This protein binds this small molecule.
Small molecule (SMILES): CC(=O)N[C@@H]1[C@@H](O)[C@H](O)[C@@H](CO)O[C@H]1O

Sequence of chain 1.A:
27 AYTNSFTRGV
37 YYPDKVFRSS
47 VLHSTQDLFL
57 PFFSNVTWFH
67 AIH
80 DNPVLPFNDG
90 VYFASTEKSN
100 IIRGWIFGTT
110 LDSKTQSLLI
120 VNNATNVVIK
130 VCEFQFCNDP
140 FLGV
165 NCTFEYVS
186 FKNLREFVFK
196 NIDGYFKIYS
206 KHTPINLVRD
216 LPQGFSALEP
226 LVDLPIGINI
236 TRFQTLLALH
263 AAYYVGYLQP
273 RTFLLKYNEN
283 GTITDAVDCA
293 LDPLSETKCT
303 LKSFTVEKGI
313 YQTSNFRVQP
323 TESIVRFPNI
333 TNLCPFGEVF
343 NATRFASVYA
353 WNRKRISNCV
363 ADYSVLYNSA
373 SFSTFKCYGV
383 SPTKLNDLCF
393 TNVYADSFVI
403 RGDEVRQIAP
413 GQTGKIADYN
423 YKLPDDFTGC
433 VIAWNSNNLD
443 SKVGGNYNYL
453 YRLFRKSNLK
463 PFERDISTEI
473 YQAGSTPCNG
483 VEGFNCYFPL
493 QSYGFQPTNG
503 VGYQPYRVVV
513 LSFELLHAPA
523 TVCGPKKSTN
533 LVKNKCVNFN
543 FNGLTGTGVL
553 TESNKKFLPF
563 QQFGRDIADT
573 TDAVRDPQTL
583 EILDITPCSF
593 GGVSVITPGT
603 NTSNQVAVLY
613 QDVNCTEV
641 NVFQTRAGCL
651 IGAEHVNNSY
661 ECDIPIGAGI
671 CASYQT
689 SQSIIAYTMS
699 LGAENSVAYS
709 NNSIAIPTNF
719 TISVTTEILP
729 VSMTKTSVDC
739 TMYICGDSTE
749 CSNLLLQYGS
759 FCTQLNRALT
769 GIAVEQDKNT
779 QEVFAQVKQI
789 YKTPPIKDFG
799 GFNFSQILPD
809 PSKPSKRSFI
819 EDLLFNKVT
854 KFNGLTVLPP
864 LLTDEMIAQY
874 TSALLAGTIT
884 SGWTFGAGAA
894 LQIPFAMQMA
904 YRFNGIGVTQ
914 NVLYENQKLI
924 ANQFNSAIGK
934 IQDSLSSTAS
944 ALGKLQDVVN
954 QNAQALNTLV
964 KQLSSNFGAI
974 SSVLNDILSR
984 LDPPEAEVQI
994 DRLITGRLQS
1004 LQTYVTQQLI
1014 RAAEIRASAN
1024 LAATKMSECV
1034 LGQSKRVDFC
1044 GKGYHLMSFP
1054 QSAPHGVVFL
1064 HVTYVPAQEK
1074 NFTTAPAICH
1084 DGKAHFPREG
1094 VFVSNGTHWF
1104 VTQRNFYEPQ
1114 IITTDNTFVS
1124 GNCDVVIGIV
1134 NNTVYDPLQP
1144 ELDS

Binding-site contacts:
Ligand atom O3 contacts residue ARG457 of chain 1.A at 4.3 Å.
Ligand atom C7 contacts residue ASN234 of chain 1.B at 3.1 Å.
Ligand atom C5 contacts residue THR236 of chain 1.B at 3.7 Å.
Ligand atom C8 contacts residue GLU465 of chain 1.A at 3.7 Å.
Ligand atom O7 contacts residue ASN234 of chain 1.B at 3.1 Å (h-bond).
Ligand atom O6 contacts residue THR108 of chain 1.B at 3.1 Å (h-bond).
Ligand atom C8 contacts residue ASN234 of chain 1.B at 4.3 Å.
Ligand atom N2 contacts residue ASN234 of chain 1.B at 2.8 Å (h-bond).
Ligand atom O5 contacts residue ASN234 of chain 1.B at 2.4 Å (h-bond).
Ligand atom C8 contacts residue ARG466 of chain 1.A at 4.3 Å.
Ligand atom C6 contacts residue THR236 of chain 1.B at 3.7 Å.
Ligand atom C1 contacts residue ASN234 of chain 1.B at 1.4 Å.
Ligand atom O5 contacts residue THR108 of chain 1.B at 4.3 Å.
Ligand atom C2 contacts residue ASN234 of chain 1.B at 2.4 Å.
Ligand atom O6 contacts residue THR236 of chain 1.B at 3.8 Å.
Ligand atom O5 contacts residue THR236 of chain 1.B at 3.5 Å.
Ligand atom C1 contacts residue THR236 of chain 1.B at 4.3 Å.
Ligand atom C6 contacts residue THR108 of chain 1.B at 4.4 Å.
Ligand atom C5 contacts residue ASN234 of chain 1.B at 3.7 Å.
Ligand atom C4 contacts residue ASN234 of chain 1.B at 4.2 Å.
Ligand atom C3 contacts residue ASN234 of chain 1.B at 3.8 Å.
Ligand atom O6 contacts residue ASN234 of chain 1.B at 4.2 Å.
Ligand atom O7 contacts residue ARG466 of chain 1.A at 4.3 Å.

Sequence of chain 1.B:
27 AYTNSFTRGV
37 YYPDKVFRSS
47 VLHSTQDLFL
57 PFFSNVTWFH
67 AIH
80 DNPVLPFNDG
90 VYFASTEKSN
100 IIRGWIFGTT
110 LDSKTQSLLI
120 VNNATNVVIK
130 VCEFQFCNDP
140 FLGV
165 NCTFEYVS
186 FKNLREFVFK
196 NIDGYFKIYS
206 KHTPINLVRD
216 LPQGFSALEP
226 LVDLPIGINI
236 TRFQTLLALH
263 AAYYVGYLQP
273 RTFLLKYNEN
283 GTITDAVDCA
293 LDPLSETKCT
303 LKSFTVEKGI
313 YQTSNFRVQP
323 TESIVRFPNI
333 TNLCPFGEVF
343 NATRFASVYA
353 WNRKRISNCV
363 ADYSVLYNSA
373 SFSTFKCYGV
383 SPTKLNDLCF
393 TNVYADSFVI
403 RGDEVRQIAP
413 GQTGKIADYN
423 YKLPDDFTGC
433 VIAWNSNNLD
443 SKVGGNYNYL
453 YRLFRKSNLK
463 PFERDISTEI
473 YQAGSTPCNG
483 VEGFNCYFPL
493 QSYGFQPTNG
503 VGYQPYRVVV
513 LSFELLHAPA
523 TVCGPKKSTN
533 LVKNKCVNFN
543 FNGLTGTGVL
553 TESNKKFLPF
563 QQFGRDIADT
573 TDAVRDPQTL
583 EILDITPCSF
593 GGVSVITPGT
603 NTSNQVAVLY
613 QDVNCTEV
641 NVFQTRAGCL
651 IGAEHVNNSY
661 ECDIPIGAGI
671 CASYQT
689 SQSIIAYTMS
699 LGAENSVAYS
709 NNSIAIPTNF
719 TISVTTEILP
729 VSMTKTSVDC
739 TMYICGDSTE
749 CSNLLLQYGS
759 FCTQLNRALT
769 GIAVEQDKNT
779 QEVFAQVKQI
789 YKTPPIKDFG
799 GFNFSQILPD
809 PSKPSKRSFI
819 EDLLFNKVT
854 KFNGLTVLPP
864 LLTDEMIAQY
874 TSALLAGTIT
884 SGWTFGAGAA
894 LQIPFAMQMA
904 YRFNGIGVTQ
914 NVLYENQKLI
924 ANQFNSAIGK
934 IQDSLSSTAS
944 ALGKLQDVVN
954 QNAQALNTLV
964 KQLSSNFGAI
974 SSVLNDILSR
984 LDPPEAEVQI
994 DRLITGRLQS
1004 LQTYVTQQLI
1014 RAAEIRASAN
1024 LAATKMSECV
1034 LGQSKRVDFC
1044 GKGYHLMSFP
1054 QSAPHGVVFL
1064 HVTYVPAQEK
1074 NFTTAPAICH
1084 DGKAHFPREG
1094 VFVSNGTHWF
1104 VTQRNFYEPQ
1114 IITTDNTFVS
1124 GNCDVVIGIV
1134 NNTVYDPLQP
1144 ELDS